Binding-site contacts:
Ligand atom O3G contacts residue ASP192 of chain 1.A at 4.5 Å.
Ligand atom O1G contacts residue GLY189 of chain 1.A at 2.6 Å (h-bond).
Ligand atom O1A contacts residue MG1 of chain 1.F at 2.1 Å.
Ligand atom O2B contacts residue SER180 of chain 1.A at 4.1 Å.
Ligand atom O3G contacts residue GLY189 of chain 1.A at 4.4 Å.
Ligand atom O2G contacts residue PHE181 of chain 1.A at 4.4 Å.
Ligand atom C5' contacts residue MG1 of chain 1.F at 4.2 Å.
Ligand atom C2' contacts residue TYR271 of chain 1.A at 4.3 Å (hydrophobic).
Ligand atom O3G contacts residue MG1 of chain 1.F at 2.2 Å.
Ligand atom O2B contacts residue ARG183 of chain 1.A at 4.4 Å.
Ligand atom O2G contacts residue GLY179 of chain 1.A at 3.6 Å.
Ligand atom O1G contacts residue SER188 of chain 1.A at 3.4 Å.
Ligand atom O3B contacts residue SER180 of chain 1.A at 4.2 Å.
Ligand atom O1G contacts residue MG1 of chain 1.F at 4.3 Å.
Ligand atom P3 contacts residue GLY189 of chain 1.A at 4.0 Å.
Ligand atom P3 contacts residue SER180 of chain 1.A at 3.6 Å.
Ligand atom P1 contacts residue MG1 of chain 1.F at 3.7 Å.
Ligand atom O5' contacts residue MG1 of chain 1.F at 4.5 Å.
Ligand atom O2B contacts residue GLY179 of chain 1.A at 4.2 Å.
Ligand atom O1G contacts residue ASP190 of chain 1.A at 4.0 Å.
Ligand atom O1G contacts residue ARG149 of chain 1.A at 4.3 Å.
Ligand atom O3B contacts residue MG1 of chain 1.F at 3.9 Å.
Ligand atom O3G contacts residue ASP190 of chain 1.A at 2.8 Å (salt-bridge).
Ligand atom O3' contacts residue TYR271 of chain 1.A at 3.9 Å.
Ligand atom O1B contacts residue SER180 of chain 1.A at 4.1 Å.
Ligand atom O2A contacts residue MG1 of chain 1.F at 4.3 Å.
Ligand atom O3' contacts residue PHE272 of chain 1.A at 4.0 Å.
Ligand atom O1B contacts residue ARG183 of chain 1.A at 3.3 Å (salt-bridge).
Ligand atom O2 contacts residue TYR271 of chain 1.A at 3.9 Å.
Ligand atom P3 contacts residue MG1 of chain 1.F at 3.5 Å.
Ligand atom P3 contacts residue ASP190 of chain 1.A at 4.1 Å.
Ligand atom O1G contacts residue SER180 of chain 1.A at 3.2 Å (h-bond).
Ligand atom O2G contacts residue SER180 of chain 1.A at 2.7 Å (h-bond).
Ligand atom O1A contacts residue ASP190 of chain 1.A at 4.2 Å.

This small molecule binds to this protein.
Small molecule (SMILES): Nc1ccn([C@H]2C[C@H](O)[C@@H](CO[P](=O)(O)C(F)(F)[P](=O)(O)OP(=O)(O)O)O2)c(=O)n1

Sequence of chain 1.A:
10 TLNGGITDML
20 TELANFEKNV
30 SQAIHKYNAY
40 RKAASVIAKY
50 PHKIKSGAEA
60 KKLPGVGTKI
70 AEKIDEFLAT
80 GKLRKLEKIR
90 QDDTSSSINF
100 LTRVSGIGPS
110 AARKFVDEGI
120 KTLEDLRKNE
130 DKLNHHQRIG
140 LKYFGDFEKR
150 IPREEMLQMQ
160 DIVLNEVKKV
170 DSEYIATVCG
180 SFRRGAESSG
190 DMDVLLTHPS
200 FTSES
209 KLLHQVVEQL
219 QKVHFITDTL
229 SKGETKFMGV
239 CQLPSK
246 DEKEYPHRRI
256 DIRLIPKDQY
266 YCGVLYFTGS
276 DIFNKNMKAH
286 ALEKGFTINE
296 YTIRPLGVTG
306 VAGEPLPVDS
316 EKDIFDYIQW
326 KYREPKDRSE